Sequence of chain 1.A:
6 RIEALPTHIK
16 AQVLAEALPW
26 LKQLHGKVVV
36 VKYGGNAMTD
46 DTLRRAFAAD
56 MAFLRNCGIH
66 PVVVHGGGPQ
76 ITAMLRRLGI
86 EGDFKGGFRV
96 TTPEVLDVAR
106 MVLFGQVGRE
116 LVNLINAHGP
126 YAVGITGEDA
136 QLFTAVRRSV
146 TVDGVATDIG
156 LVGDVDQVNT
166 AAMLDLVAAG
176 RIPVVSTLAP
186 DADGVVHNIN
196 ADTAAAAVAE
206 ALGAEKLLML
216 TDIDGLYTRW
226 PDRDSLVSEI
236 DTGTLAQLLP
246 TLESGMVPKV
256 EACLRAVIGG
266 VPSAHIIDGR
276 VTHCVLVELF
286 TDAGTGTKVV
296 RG

This small molecule binds to this protein.
Small molecule (SMILES): [H]/N=C(\N)NOCC[C@H](N)C(=O)O

Binding-site contacts:
Ligand atom C contacts residue HIS270 of chain 1.A at 3.8 Å.
Ligand atom N contacts residue GLU283 of chain 1.A at 2.8 Å (salt-bridge).
Ligand atom C contacts residue LYS211 of chain 1.A at 3.0 Å.
Ligand atom NH1 contacts residue ALA288 of chain 1.A at 3.5 Å (h-bond).
Ligand atom CZ contacts residue GLU283 of chain 1.A at 3.3 Å.
Ligand atom OD contacts residue ALA288 of chain 1.A at 3.0 Å (h-bond).
Ligand atom CA contacts residue THR286 of chain 1.A at 3.5 Å.
Ligand atom NE contacts residue ALA288 of chain 1.A at 3.2 Å (h-bond).
Ligand atom N contacts residue THR286 of chain 1.A at 3.0 Å (h-bond).
Ligand atom N contacts residue LEU284 of chain 1.A at 2.8 Å (h-bond).
Ligand atom CB contacts residue ASP287 of chain 1.A at 3.6 Å.
Ligand atom NH2 contacts residue SER233 of chain 1.A at 2.8 Å (h-bond).
Ligand atom CZ contacts residue SER233 of chain 1.A at 3.3 Å.
Ligand atom OXT contacts residue LYS211 of chain 1.A at 2.3 Å (salt-bridge).
Ligand atom C contacts residue LYS293 of chain 1.A at 3.7 Å.
Ligand atom CZ contacts residue LYS293 of chain 1.A at 3.7 Å.
Ligand atom NH2 contacts residue GLU283 of chain 1.A at 3.1 Å (salt-bridge).
Ligand atom OD contacts residue ASP287 of chain 1.A at 2.9 Å (salt-bridge).
Ligand atom NH1 contacts residue SER233 of chain 1.A at 3.0 Å (h-bond).
Ligand atom O contacts residue LYS293 of chain 1.A at 2.5 Å (salt-bridge).
Ligand atom O contacts residue LYS211 of chain 1.A at 2.9 Å (salt-bridge).
Ligand atom O contacts residue TRP25 of chain 1.A at 3.5 Å.
Ligand atom CA contacts residue GLU283 of chain 1.A at 3.4 Å.
Ligand atom CG contacts residue ASP287 of chain 1.A at 3.3 Å.
Ligand atom N contacts residue TRP25 of chain 1.A at 3.3 Å.
Ligand atom CB contacts residue THR286 of chain 1.A at 3.3 Å.
Ligand atom NH2 contacts residue GLY291 of chain 1.A at 2.6 Å (h-bond).
Ligand atom CZ contacts residue GLY291 of chain 1.A at 3.7 Å.
Ligand atom OD contacts residue GLY289 of chain 1.A at 3.7 Å.
Ligand atom NE contacts residue GLU283 of chain 1.A at 2.6 Å (salt-bridge).
Ligand atom CA contacts residue TRP25 of chain 1.A at 3.5 Å (hydrophobic).
Ligand atom CB contacts residue GLU283 of chain 1.A at 3.0 Å.
Ligand atom C contacts residue TRP25 of chain 1.A at 3.4 Å (hydrophobic).
Ligand atom CZ contacts residue ALA288 of chain 1.A at 3.4 Å (hydrophobic).
Ligand atom OXT contacts residue GLU283 of chain 1.A at 3.6 Å (salt-bridge).
Ligand atom O contacts residue HIS270 of chain 1.A at 3.5 Å.
Ligand atom OXT contacts residue HIS270 of chain 1.A at 3.6 Å.
Ligand atom NH2 contacts residue THR292 of chain 1.A at 3.4 Å.
Ligand atom NH2 contacts residue LYS293 of chain 1.A at 3.0 Å (salt-bridge).
Ligand atom NE contacts residue GLY289 of chain 1.A at 3.7 Å.